Sequence of chain 3.A:
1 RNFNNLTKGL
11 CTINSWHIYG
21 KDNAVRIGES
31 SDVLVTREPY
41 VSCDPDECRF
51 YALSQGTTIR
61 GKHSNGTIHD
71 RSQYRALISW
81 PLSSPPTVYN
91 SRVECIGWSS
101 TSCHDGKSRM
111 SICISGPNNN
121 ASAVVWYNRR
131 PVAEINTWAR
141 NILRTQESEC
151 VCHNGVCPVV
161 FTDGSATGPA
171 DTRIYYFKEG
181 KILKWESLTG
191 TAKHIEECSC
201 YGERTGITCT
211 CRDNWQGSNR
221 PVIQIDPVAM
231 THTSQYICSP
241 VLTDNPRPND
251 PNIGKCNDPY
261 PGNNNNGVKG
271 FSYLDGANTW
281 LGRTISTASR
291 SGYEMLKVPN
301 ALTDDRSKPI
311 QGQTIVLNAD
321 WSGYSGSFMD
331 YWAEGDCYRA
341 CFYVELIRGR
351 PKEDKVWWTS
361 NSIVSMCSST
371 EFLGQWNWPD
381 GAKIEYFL

This protein binds this small molecule.
Small molecule (SMILES): CC(=O)N[C@@H]1[C@@H](O)[C@H](O)[C@@H](CO)O[C@H]1O

Binding-site contacts:
Ligand atom C7 contacts residue ASN5 of chain 3.A at 3.7 Å.
Ligand atom C7 contacts residue ASN2 of chain 3.A at 3.9 Å.
Ligand atom O3 contacts residue ASN2 of chain 3.A at 3.8 Å.
Ligand atom C6 contacts residue ASN154 of chain 3.A at 4.0 Å.
Ligand atom C5 contacts residue ASN5 of chain 3.A at 3.7 Å.
Ligand atom O5 contacts residue ASN154 of chain 3.A at 3.7 Å.
Ligand atom C4 contacts residue ASN5 of chain 3.A at 4.2 Å.
Ligand atom O5 contacts residue ASN5 of chain 3.A at 2.4 Å (h-bond).
Ligand atom C1 contacts residue ASN154 of chain 3.A at 4.0 Å.
Ligand atom C2 contacts residue ASN5 of chain 3.A at 2.4 Å.
Ligand atom N2 contacts residue ASN2 of chain 3.A at 4.0 Å.
Ligand atom C1 contacts residue PHE3 of chain 3.A at 4.0 Å (hydrophobic).
Ligand atom C1 contacts residue ASN5 of chain 3.A at 1.4 Å.
Ligand atom C8 contacts residue PHE3 of chain 3.A at 3.5 Å (hydrophobic).
Ligand atom N2 contacts residue PHE3 of chain 3.A at 2.9 Å (h-bond).
Ligand atom C2 contacts residue PHE3 of chain 3.A at 3.9 Å (hydrophobic).
Ligand atom C7 contacts residue PHE3 of chain 3.A at 3.7 Å (hydrophobic).
Ligand atom C3 contacts residue ASN5 of chain 3.A at 3.8 Å.
Ligand atom C5 contacts residue ASN154 of chain 3.A at 3.4 Å.
Ligand atom O7 contacts residue ASN5 of chain 3.A at 4.1 Å.
Ligand atom N2 contacts residue ASN5 of chain 3.A at 2.9 Å (h-bond).
Ligand atom C8 contacts residue ASN2 of chain 3.A at 3.6 Å.
Ligand atom C3 contacts residue PHE3 of chain 3.A at 4.5 Å (hydrophobic).
Ligand atom C4 contacts residue ASN154 of chain 3.A at 4.5 Å.